Binding-site contacts:
Ligand atom C4' contacts residue ARG58 of chain 1.F at 3.6 Å.
Ligand atom S1A contacts residue HIS61 of chain 1.F at 3.1 Å (h-bond).
Ligand atom S1A contacts residue ARG58 of chain 1.F at 3.2 Å (salt-bridge).
Ligand atom C6 contacts residue TYR268 of chain 1.F at 3.6 Å (hydrophobic).
Ligand atom O1G contacts residue ARG260 of chain 1.F at 2.9 Å (salt-bridge).
Ligand atom PB contacts residue MG1 of chain 1.WA at 3.3 Å.
Ligand atom O4' contacts residue ARG58 of chain 1.F at 3.1 Å (salt-bridge).
Ligand atom O3G contacts residue TYR209 of chain 1.F at 2.4 Å (h-bond).
Ligand atom C2 contacts residue TYR268 of chain 1.F at 3.6 Å (hydrophobic).
Ligand atom N2 contacts residue LEU44 of chain 1.F at 2.6 Å (h-bond).
Ligand atom C3' contacts residue TYR209 of chain 1.F at 3.5 Å (hydrophobic).
Ligand atom O2A contacts residue HIS127 of chain 1.F at 3.1 Å (h-bond).
Ligand atom O3G contacts residue LYS206 of chain 1.F at 3.4 Å.
Ligand atom O2G contacts residue MG1 of chain 1.WA at 1.9 Å.
Ligand atom O3A contacts residue ASP205 of chain 1.F at 3.3 Å (salt-bridge).
Ligand atom O2A contacts residue HIS104 of chain 1.F at 3.1 Å (h-bond).
Ligand atom O2B contacts residue ASP205 of chain 1.F at 3.6 Å.
Ligand atom C5 contacts residue ALA109 of chain 1.F at 3.5 Å (hydrophobic).
Ligand atom S1A contacts residue FE1 of chain 1.UA at 2.5 Å.
Ligand atom C2' contacts residue TYR268 of chain 1.F at 3.6 Å (hydrophobic).
Ligand atom O3B contacts residue MG1 of chain 1.WA at 3.3 Å.
Ligand atom S1A contacts residue ASP101 of chain 1.F at 3.2 Å (salt-bridge).
Ligand atom O3G contacts residue ARG260 of chain 1.F at 2.8 Å (salt-bridge).
Ligand atom S1A contacts residue ASP205 of chain 1.F at 3.4 Å (salt-bridge).
Ligand atom PG contacts residue MG1 of chain 1.WA at 3.1 Å.
Ligand atom O3A contacts residue MG1 of chain 1.VA at 3.6 Å.
Ligand atom O2B contacts residue MG1 of chain 1.WA at 2.2 Å.
Ligand atom PA contacts residue MG1 of chain 1.VA at 3.4 Å.
Ligand atom O6 contacts residue GLN269 of chain 1.F at 3.0 Å (h-bond).
Ligand atom O3' contacts residue GLN43 of chain 1.F at 2.9 Å (h-bond).
Ligand atom O3' contacts residue LEU44 of chain 1.F at 3.4 Å.
Ligand atom S1A contacts residue GLN43 of chain 1.F at 3.6 Å.
Ligand atom C3' contacts residue ASP213 of chain 1.F at 3.3 Å.
Ligand atom O2A contacts residue ASP101 of chain 1.F at 3.4 Å (salt-bridge).
Ligand atom O2A contacts residue ARG58 of chain 1.F at 3.5 Å (salt-bridge).
Ligand atom O3' contacts residue ASP213 of chain 1.F at 2.6 Å (salt-bridge).
Ligand atom O2G contacts residue LYS206 of chain 1.F at 2.8 Å (salt-bridge).
Ligand atom O2A contacts residue MG1 of chain 1.VA at 2.4 Å.
Ligand atom N1 contacts residue TYR268 of chain 1.F at 3.1 Å (h-bond).
Ligand atom PG contacts residue LYS206 of chain 1.F at 3.6 Å.

This small molecule binds to this protein.
Small molecule (SMILES): Nc1nc(=O)c2ncn([C@H]3C[C@H](O)[C@@H](CO[P](=O)(S)OP(=O)(O)OP(=O)(O)O)O3)c2[nH]1

Sequence of chain 1.F:
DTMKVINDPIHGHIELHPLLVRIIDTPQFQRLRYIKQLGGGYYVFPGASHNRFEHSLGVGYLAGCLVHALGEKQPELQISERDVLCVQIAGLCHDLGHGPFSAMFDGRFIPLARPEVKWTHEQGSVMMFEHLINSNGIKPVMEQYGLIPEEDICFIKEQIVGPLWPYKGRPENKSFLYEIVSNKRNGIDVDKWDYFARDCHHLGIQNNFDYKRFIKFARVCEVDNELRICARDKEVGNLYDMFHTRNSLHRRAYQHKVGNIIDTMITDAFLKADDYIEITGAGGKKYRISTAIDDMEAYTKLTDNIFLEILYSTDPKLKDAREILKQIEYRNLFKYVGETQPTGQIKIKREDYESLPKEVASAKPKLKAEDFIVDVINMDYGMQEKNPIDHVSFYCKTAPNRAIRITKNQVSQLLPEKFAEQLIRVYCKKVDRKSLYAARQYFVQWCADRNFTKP